The small molecule below binds the protein below.
Small molecule (SMILES): CC(=O)N[C@@H]1[C@@H](O)[C@H](O)[C@@H](CO)O[C@H]1O

Sequence of chain 1.A:
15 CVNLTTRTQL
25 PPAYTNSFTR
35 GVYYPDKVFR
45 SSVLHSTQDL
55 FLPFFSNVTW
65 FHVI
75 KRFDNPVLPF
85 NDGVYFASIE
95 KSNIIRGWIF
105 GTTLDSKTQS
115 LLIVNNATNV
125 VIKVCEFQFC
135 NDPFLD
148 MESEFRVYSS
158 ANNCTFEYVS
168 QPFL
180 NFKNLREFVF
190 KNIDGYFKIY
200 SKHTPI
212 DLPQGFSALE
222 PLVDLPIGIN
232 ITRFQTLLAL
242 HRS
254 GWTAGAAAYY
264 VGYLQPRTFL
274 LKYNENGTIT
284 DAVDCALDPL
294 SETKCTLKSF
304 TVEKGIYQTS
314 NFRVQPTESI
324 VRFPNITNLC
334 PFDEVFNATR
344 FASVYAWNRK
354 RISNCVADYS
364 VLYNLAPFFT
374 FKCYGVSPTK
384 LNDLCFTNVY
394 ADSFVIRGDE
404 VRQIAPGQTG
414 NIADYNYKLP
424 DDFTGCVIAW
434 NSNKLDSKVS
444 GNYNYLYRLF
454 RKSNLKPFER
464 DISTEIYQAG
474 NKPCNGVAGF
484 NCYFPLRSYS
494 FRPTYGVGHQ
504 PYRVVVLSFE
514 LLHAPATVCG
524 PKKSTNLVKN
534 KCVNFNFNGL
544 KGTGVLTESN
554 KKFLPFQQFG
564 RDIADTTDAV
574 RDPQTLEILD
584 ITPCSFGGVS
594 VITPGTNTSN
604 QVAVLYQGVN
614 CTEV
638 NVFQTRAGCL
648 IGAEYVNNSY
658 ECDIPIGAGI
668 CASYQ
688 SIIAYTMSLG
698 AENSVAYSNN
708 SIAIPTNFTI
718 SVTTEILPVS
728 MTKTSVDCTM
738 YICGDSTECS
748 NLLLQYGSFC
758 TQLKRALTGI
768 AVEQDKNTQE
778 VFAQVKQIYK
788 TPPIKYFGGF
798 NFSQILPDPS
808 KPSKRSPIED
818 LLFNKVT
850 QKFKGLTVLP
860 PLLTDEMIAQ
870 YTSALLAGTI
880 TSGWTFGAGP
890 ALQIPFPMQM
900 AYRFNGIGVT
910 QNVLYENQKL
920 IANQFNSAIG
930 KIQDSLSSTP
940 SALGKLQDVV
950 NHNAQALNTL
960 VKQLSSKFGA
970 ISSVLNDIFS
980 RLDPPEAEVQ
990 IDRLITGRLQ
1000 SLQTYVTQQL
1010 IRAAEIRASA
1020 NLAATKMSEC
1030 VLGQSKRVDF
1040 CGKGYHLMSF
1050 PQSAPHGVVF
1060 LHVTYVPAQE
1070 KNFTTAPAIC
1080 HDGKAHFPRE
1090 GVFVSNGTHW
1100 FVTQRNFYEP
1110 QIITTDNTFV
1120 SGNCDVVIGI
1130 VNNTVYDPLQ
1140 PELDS

Binding-site contacts:
Ligand atom C5 contacts residue ASN61 of chain 1.A at 3.6 Å.
Ligand atom C8 contacts residue PHE59 of chain 1.A at 3.2 Å (hydrophobic).
Ligand atom C8 contacts residue ASN30 of chain 1.A at 3.3 Å.
Ligand atom N2 contacts residue ASN61 of chain 1.A at 3.0 Å (h-bond).
Ligand atom O6 contacts residue TYR28 of chain 1.A at 4.4 Å.
Ligand atom C4 contacts residue ASN61 of chain 1.A at 4.3 Å.
Ligand atom C2 contacts residue ASN61 of chain 1.A at 2.5 Å.
Ligand atom C7 contacts residue PHE59 of chain 1.A at 4.2 Å (hydrophobic).
Ligand atom O5 contacts residue ASN61 of chain 1.A at 2.4 Å (h-bond).
Ligand atom O6 contacts residue ASN61 of chain 1.A at 4.5 Å.
Ligand atom C3 contacts residue ASN61 of chain 1.A at 3.8 Å.
Ligand atom O5 contacts residue TYR28 of chain 1.A at 4.3 Å.
Ligand atom C7 contacts residue ASN61 of chain 1.A at 4.1 Å.
Ligand atom C1 contacts residue TYR28 of chain 1.A at 4.4 Å (hydrophobic).
Ligand atom C1 contacts residue ASN61 of chain 1.A at 1.4 Å.
Ligand atom O7 contacts residue ASN61 of chain 1.A at 4.2 Å.